This small molecule binds to this protein.
Small molecule (SMILES): O=P(O)(O)OC[C@H]1O[C@](O)(COP(=O)(O)O)[C@@H](O)[C@@H]1O

Binding-site contacts:
Ligand atom C3 contacts residue THR438 of chain 1.G at 3.8 Å.
Ligand atom C4 contacts residue GLY434 of chain 1.G at 3.4 Å.
Ligand atom O1P contacts residue SER435 of chain 1.G at 2.8 Å (h-bond).
Ligand atom O2 contacts residue SER435 of chain 1.G at 3.1 Å.
Ligand atom O1P contacts residue THR348 of chain 1.G at 3.6 Å (h-bond).
Ligand atom P1 contacts residue THR349 of chain 1.G at 3.8 Å.
Ligand atom O4P contacts residue GLY434 of chain 1.G at 2.9 Å (h-bond).
Ligand atom O2 contacts residue GLY434 of chain 1.G at 2.5 Å (h-bond).
Ligand atom O3 contacts residue GLY434 of chain 1.G at 2.5 Å (h-bond).
Ligand atom O1 contacts residue THR349 of chain 1.G at 3.2 Å (h-bond).
Ligand atom O6P contacts residue ARG405 of chain 1.G at 2.6 Å (salt-bridge).
Ligand atom O3 contacts residue THR438 of chain 1.G at 3.4 Å (h-bond).
Ligand atom C4 contacts residue ARG432 of chain 1.G at 3.3 Å.
Ligand atom O3 contacts residue TYR437 of chain 1.G at 2.8 Å (h-bond).
Ligand atom C1 contacts residue LEU347 of chain 1.G at 3.7 Å (hydrophobic).
Ligand atom P1 contacts residue SER435 of chain 1.G at 3.4 Å.
Ligand atom O3 contacts residue GLY436 of chain 1.G at 3.6 Å.
Ligand atom O3P contacts residue SER353 of chain 1.G at 3.6 Å.
Ligand atom C1 contacts residue SER353 of chain 1.G at 3.7 Å.
Ligand atom O4 contacts residue ARG432 of chain 1.G at 2.7 Å (salt-bridge).
Ligand atom P1 contacts residue SER353 of chain 1.G at 3.6 Å.
Ligand atom C3 contacts residue GLY434 of chain 1.G at 3.3 Å.
Ligand atom O4P contacts residue PRO433 of chain 1.G at 3.6 Å.
Ligand atom O5 contacts residue LEU347 of chain 1.G at 3.8 Å.
Ligand atom O5P contacts residue TRP398 of chain 1.G at 2.7 Å (h-bond).
Ligand atom O3P contacts residue SER435 of chain 1.G at 3.0 Å (h-bond).
Ligand atom O1 contacts residue THR348 of chain 1.G at 3.6 Å.
Ligand atom O6P contacts residue THR349 of chain 1.G at 3.8 Å.
Ligand atom O3P contacts residue GLY436 of chain 1.G at 2.9 Å (h-bond).
Ligand atom O5P contacts residue ARG405 of chain 1.G at 2.8 Å (salt-bridge).
Ligand atom P1 contacts residue THR348 of chain 1.G at 3.5 Å.
Ligand atom C2 contacts residue GLY434 of chain 1.G at 3.4 Å.
Ligand atom C1 contacts residue THR438 of chain 1.G at 3.3 Å.
Ligand atom P2 contacts residue ARG405 of chain 1.G at 3.6 Å.
Ligand atom O1P contacts residue THR349 of chain 1.G at 3.2 Å (h-bond).
Ligand atom O1P contacts residue THR350 of chain 1.G at 2.8 Å (h-bond).
Ligand atom O6 contacts residue GLY434 of chain 1.G at 3.6 Å.
Ligand atom O2P contacts residue SER353 of chain 1.G at 2.6 Å (h-bond).
Ligand atom O2P contacts residue THR348 of chain 1.G at 2.6 Å (h-bond).
Ligand atom O4 contacts residue GLY430 of chain 1.G at 3.0 Å.

Sequence of chain 1.G:
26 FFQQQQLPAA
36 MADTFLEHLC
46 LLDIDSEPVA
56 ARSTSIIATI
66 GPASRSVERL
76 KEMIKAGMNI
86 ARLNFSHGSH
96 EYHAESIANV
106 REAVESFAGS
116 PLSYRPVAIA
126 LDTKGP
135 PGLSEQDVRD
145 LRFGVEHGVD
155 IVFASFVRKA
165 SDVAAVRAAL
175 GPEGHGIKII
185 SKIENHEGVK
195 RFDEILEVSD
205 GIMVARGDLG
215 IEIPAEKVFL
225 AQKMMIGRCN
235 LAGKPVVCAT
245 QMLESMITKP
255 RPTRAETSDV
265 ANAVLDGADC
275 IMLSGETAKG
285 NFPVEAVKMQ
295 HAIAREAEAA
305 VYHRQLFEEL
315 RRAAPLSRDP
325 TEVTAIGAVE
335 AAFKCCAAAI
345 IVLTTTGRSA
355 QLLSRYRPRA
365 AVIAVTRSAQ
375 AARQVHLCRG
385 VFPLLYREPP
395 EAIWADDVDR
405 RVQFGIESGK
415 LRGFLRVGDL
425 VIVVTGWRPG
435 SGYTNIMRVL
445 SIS